Binding-site contacts:
Ligand atom OAA contacts residue MET108 of chain 1.A at 3.4 Å.
Ligand atom SAN contacts residue ASN41 of chain 1.A at 3.5 Å (h-bond).
Ligand atom CAL contacts residue ASN37 of chain 1.A at 3.3 Å.
Ligand atom CAM contacts residue ASN41 of chain 1.A at 3.2 Å.
Ligand atom SAK contacts residue TRP102 of chain 1.A at 4.2 Å.
Ligand atom CAF contacts residue ASP150 of chain 1.A at 3.5 Å.
Ligand atom CAD contacts residue SER52 of chain 1.A at 3.8 Å.
Ligand atom CAD contacts residue LEU113 of chain 1.A at 4.2 Å (hydrophobic).
Ligand atom CAD contacts residue ASN41 of chain 1.A at 4.2 Å.
Ligand atom CAG contacts residue MET108 of chain 1.A at 4.0 Å (hydrophobic).
Ligand atom CAE contacts residue SER36 of chain 1.A at 4.2 Å.
Ligand atom OAA contacts residue PRO105 of chain 1.A at 3.5 Å.
Ligand atom NAJ contacts residue MET108 of chain 1.A at 3.6 Å.
Ligand atom OAB contacts residue ASN38 of chain 1.A at 3.5 Å (h-bond).
Ligand atom NAH contacts residue SER36 of chain 1.A at 3.6 Å.
Ligand atom NAI contacts residue ASN37 of chain 1.A at 3.6 Å (h-bond).
Ligand atom NAJ contacts residue ASN37 of chain 1.A at 4.0 Å.
Ligand atom NAI contacts residue ASP150 of chain 1.A at 4.2 Å.
Ligand atom NAI contacts residue LYS35 of chain 1.A at 2.9 Å (salt-bridge).
Ligand atom NAI contacts residue ARG78 of chain 1.A at 3.9 Å.
Ligand atom OAB contacts residue ASN41 of chain 1.A at 2.7 Å (h-bond).
Ligand atom SAK contacts residue ASN41 of chain 1.A at 3.6 Å.
Ligand atom SAN contacts residue ASN37 of chain 1.A at 3.7 Å.
Ligand atom SAK contacts residue LEU104 of chain 1.A at 3.8 Å.
Ligand atom OAA contacts residue ASN37 of chain 1.A at 4.1 Å.
Ligand atom CAC contacts residue TRP51 of chain 1.A at 3.5 Å (hydrophobic).
Ligand atom CAC contacts residue SER52 of chain 1.A at 3.7 Å.
Ligand atom CAD contacts residue TRP102 of chain 1.A at 3.2 Å (hydrophobic).
Ligand atom CAF contacts residue LYS35 of chain 1.A at 3.8 Å.
Ligand atom NAH contacts residue ASN37 of chain 1.A at 3.0 Å (h-bond).
Ligand atom CAG contacts residue LEU54 of chain 1.A at 4.1 Å (hydrophobic).
Ligand atom OAB contacts residue ASN37 of chain 1.A at 3.2 Å (h-bond).
Ligand atom CAE contacts residue TRP51 of chain 1.A at 3.3 Å (hydrophobic).
Ligand atom NAH contacts residue LYS35 of chain 1.A at 3.9 Å.
Ligand atom CAC contacts residue TRP102 of chain 1.A at 3.7 Å (hydrophobic).
Ligand atom OAB contacts residue SER36 of chain 1.A at 3.9 Å.
Ligand atom CAL contacts residue LYS35 of chain 1.A at 3.7 Å.
Ligand atom CAC contacts residue ASN41 of chain 1.A at 4.0 Å.
Ligand atom SAK contacts residue LEU113 of chain 1.A at 4.0 Å.
Ligand atom CAE contacts residue ASN41 of chain 1.A at 3.5 Å.

A protein and the small-molecule ligand that binds it are described below.
Small molecule (SMILES): O=S(=O)(Nc1ncc[nH]1)c1cccs1

Sequence of chain 1.A:
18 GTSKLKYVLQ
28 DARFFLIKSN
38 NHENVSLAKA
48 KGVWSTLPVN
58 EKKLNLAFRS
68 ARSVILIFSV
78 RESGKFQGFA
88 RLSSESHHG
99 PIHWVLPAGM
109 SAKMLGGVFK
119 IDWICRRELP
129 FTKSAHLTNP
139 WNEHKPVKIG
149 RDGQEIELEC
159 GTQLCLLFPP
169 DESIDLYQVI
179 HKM